Binding-site contacts:
Ligand atom C10 contacts residue PRO74 of chain 1.A at 3.4 Å (hydrophobic).
Ligand atom O2 contacts residue TYR75 of chain 1.A at 3.2 Å.
Ligand atom F2 contacts residue GLN77 of chain 1.A at 3.6 Å.
Ligand atom O3 contacts residue TYR75 of chain 1.A at 3.6 Å.
Ligand atom C21 contacts residue GLN77 of chain 1.A at 3.3 Å.
Ligand atom C17 contacts residue PHE112 of chain 1.A at 3.7 Å (hydrophobic).
Ligand atom C30 contacts residue GLY15 of chain 1.A at 3.2 Å.
Ligand atom C3 contacts residue ASP232 of chain 1.A at 3.2 Å.
Ligand atom C6 contacts residue ASP36 of chain 1.A at 3.4 Å.
Ligand atom O1 contacts residue ASP36 of chain 1.A at 2.7 Å (salt-bridge).
Ligand atom C2 contacts residue ASP36 of chain 1.A at 3.6 Å.
Ligand atom C29 contacts residue THR236 of chain 1.A at 3.2 Å.
Ligand atom C20 contacts residue GLY234 of chain 1.A at 3.4 Å.
Ligand atom C22 contacts residue GLY234 of chain 1.A at 3.4 Å.
Ligand atom C30 contacts residue THR236 of chain 1.A at 3.5 Å.
Ligand atom O1 contacts residue SER39 of chain 1.A at 3.5 Å.
Ligand atom C31 contacts residue THR236 of chain 1.A at 3.6 Å.
Ligand atom O3 contacts residue THR76 of chain 1.A at 3.1 Å (h-bond).
Ligand atom N2 contacts residue GLY38 of chain 1.A at 3.2 Å (h-bond).
Ligand atom N1 contacts residue GLY234 of chain 1.A at 3.0 Å (h-bond).
Ligand atom C16 contacts residue TYR75 of chain 1.A at 3.6 Å (hydrophobic).
Ligand atom C14 contacts residue GLY38 of chain 1.A at 3.2 Å.
Ligand atom O3 contacts residue GLN77 of chain 1.A at 2.9 Å (h-bond).
Ligand atom F2 contacts residue PHE112 of chain 1.A at 3.4 Å.
Ligand atom C2 contacts residue ASP232 of chain 1.A at 3.6 Å.
Ligand atom C8 contacts residue TYR202 of chain 1.A at 3.6 Å (hydrophobic).
Ligand atom C31 contacts residue GLY234 of chain 1.A at 3.5 Å.
Ligand atom O2 contacts residue THR76 of chain 1.A at 3.0 Å (h-bond).
Ligand atom C29 contacts residue GLY15 of chain 1.A at 3.3 Å.
Ligand atom O4 contacts residue THR236 of chain 1.A at 2.7 Å (h-bond).
Ligand atom O1 contacts residue GLY38 of chain 1.A at 3.3 Å (h-bond).
Ligand atom N2 contacts residue ASP232 of chain 1.A at 2.5 Å (salt-bridge).
Ligand atom C11 contacts residue PRO74 of chain 1.A at 3.2 Å (hydrophobic).
Ligand atom C34 contacts residue GLN77 of chain 1.A at 3.6 Å.
Ligand atom C26 contacts residue GLN77 of chain 1.A at 3.5 Å.
Ligand atom C7 contacts residue GLN77 of chain 1.A at 3.6 Å.
Ligand atom F2 contacts residue GLY78 of chain 1.A at 3.2 Å.
Ligand atom C4 contacts residue GLY38 of chain 1.A at 3.2 Å.
Ligand atom F1 contacts residue TRP119 of chain 1.A at 3.4 Å.
Ligand atom C33 contacts residue GLN77 of chain 1.A at 3.6 Å.

Sequence of chain 1.A:
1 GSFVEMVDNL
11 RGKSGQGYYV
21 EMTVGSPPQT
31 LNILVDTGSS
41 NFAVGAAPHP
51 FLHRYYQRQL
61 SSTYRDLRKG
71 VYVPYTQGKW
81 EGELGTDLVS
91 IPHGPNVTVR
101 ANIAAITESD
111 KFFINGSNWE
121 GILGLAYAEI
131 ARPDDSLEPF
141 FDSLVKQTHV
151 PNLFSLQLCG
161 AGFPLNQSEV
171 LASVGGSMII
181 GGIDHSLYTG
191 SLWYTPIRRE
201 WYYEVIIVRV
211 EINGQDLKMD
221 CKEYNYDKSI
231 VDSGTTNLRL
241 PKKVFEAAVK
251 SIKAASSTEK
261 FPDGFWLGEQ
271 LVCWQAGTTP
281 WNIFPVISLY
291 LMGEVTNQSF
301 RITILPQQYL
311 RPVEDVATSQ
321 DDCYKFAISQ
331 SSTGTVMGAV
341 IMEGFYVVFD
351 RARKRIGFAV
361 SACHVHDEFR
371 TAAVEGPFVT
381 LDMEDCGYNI

A protein and the small-molecule ligand that binds it are described below.
Small molecule (SMILES): CCCN(CCC)C(=O)c1cc(C)cc(C(=O)N[C@@H](Cc2cc(F)cc(F)c2)[C@H](O)[C@@H]2NCN(Cc3ccccc3)C2=O)c1